Binding-site contacts:
Ligand atom C11 contacts residue THR62 of chain 1.D at 3.3 Å.
Ligand atom C02 contacts residue PHE71 of chain 1.D at 4.1 Å (hydrophobic).
Ligand atom C03 contacts residue LEU13 of chain 1.D at 4.2 Å (hydrophobic).
Ligand atom C10 contacts residue GLN65 of chain 1.D at 4.1 Å.
Ligand atom C02 contacts residue TYR75 of chain 1.D at 3.4 Å (hydrophobic).
Ligand atom C04 contacts residue GLN65 of chain 1.D at 3.9 Å.
Ligand atom C13 contacts residue ALA11 of chain 1.D at 3.6 Å (hydrophobic).
Ligand atom N05 contacts residue GLN65 of chain 1.D at 3.6 Å.
Ligand atom C12 contacts residue LEU13 of chain 1.D at 4.0 Å (hydrophobic).
Ligand atom C13 contacts residue TYR75 of chain 1.D at 4.3 Å (hydrophobic).
Ligand atom C01 contacts residue MET107 of chain 1.D at 4.0 Å (hydrophobic).
Ligand atom C10 contacts residue GLU41 of chain 1.D at 3.9 Å.
Ligand atom C06 contacts residue GLU41 of chain 1.D at 4.1 Å.
Ligand atom O08 contacts residue THR62 of chain 1.D at 4.2 Å.
Ligand atom C10 contacts residue TYR75 of chain 1.D at 4.5 Å (hydrophobic).
Ligand atom C04 contacts residue TYR75 of chain 1.D at 3.9 Å (hydrophobic).
Ligand atom N09 contacts residue GLU41 of chain 1.D at 3.0 Å (salt-bridge).
Ligand atom O08 contacts residue GLY64 of chain 1.D at 3.0 Å (h-bond).
Ligand atom C01 contacts residue PHE71 of chain 1.D at 3.5 Å (hydrophobic).
Ligand atom O08 contacts residue GLN65 of chain 1.D at 3.5 Å (h-bond).
Ligand atom C12 contacts residue TYR75 of chain 1.D at 4.1 Å (hydrophobic).
Ligand atom C01 contacts residue TYR75 of chain 1.D at 3.8 Å (hydrophobic).
Ligand atom C01 contacts residue TYR82 of chain 1.D at 4.2 Å (hydrophobic).
Ligand atom C03 contacts residue TYR75 of chain 1.D at 3.4 Å (hydrophobic).
Ligand atom C02 contacts residue LEU13 of chain 1.D at 3.9 Å (hydrophobic).
Ligand atom C10 contacts residue THR62 of chain 1.D at 3.7 Å.
Ligand atom C03 contacts residue PHE71 of chain 1.D at 3.6 Å (hydrophobic).
Ligand atom N05 contacts residue TYR75 of chain 1.D at 4.2 Å.
Ligand atom C07 contacts residue GLU41 of chain 1.D at 4.3 Å.
Ligand atom O08 contacts residue ALA63 of chain 1.D at 3.5 Å (h-bond).
Ligand atom C06 contacts residue GLN65 of chain 1.D at 3.6 Å.
Ligand atom C07 contacts residue GLY64 of chain 1.D at 3.9 Å.
Ligand atom C11 contacts residue LEU13 of chain 1.D at 4.4 Å (hydrophobic).
Ligand atom C12 contacts residue THR62 of chain 1.D at 4.1 Å.
Ligand atom C11 contacts residue GLU41 of chain 1.D at 4.1 Å.
Ligand atom C07 contacts residue GLN65 of chain 1.D at 4.2 Å.
Ligand atom O08 contacts residue GLU41 of chain 1.D at 4.2 Å.
Ligand atom N09 contacts residue THR62 of chain 1.D at 3.8 Å.
Ligand atom C01 contacts residue LEU13 of chain 1.D at 4.3 Å (hydrophobic).
Ligand atom N09 contacts residue GLN65 of chain 1.D at 4.0 Å.

A protein and the small-molecule ligand that binds it are described below.
Small molecule (SMILES): Cc1cc2nc(CO)[nH]c2cc1C

Sequence of chain 1.D:
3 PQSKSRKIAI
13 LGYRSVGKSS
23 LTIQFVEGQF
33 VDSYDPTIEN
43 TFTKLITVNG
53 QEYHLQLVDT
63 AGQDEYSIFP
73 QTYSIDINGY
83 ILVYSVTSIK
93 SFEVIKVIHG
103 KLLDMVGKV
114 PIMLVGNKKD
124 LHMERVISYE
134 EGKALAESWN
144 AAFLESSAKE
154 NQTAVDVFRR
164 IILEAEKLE